Binding-site contacts:
Ligand atom C17 contacts residue ASN142 of chain 2.A at 3.7 Å.
Ligand atom O18 contacts residue GLU166 of chain 2.A at 3.7 Å.
Ligand atom C13 contacts residue GLU166 of chain 2.A at 3.2 Å.
Ligand atom C02 contacts residue HIS163 of chain 2.A at 3.5 Å.
Ligand atom C02 contacts residue HIS164 of chain 2.A at 3.6 Å.
Ligand atom C16 contacts residue ASN142 of chain 2.A at 3.6 Å.
Ligand atom O18 contacts residue HIS163 of chain 2.A at 2.8 Å (h-bond).
Ligand atom O18 contacts residue HIS172 of chain 2.A at 4.2 Å.
Ligand atom C16 contacts residue GLU166 of chain 2.A at 3.6 Å.
Ligand atom C14 contacts residue GLU166 of chain 2.A at 3.3 Å.
Ligand atom C01 contacts residue HIS164 of chain 2.A at 4.0 Å.
Ligand atom C11 contacts residue GLU166 of chain 2.A at 4.0 Å.
Ligand atom C02 contacts residue MET165 of chain 2.A at 3.7 Å (hydrophobic).
Ligand atom C03 contacts residue CYS145 of chain 2.A at 4.0 Å (hydrophobic).
Ligand atom N04 contacts residue LEU141 of chain 2.A at 3.8 Å.
Ligand atom F15 contacts residue GLU166 of chain 2.A at 3.4 Å.
Ligand atom C12 contacts residue GLU166 of chain 2.A at 3.7 Å.
Ligand atom C17 contacts residue GLU166 of chain 2.A at 3.9 Å.
Ligand atom O18 contacts residue MET165 of chain 2.A at 4.1 Å.
Ligand atom C17 contacts residue LEU141 of chain 2.A at 3.6 Å (hydrophobic).
Ligand atom C01 contacts residue SER144 of chain 2.A at 3.8 Å.
Ligand atom C02 contacts residue GLU166 of chain 2.A at 4.2 Å.
Ligand atom O18 contacts residue SER144 of chain 2.A at 4.0 Å.
Ligand atom C17 contacts residue PHE140 of chain 2.A at 3.4 Å (hydrophobic).
Ligand atom C06 contacts residue ASN142 of chain 2.A at 3.3 Å.
Ligand atom F15 contacts residue LEU167 of chain 2.A at 4.0 Å.
Ligand atom C01 contacts residue CYS145 of chain 2.A at 1.7 Å (hydrophobic).
Ligand atom C03 contacts residue SER144 of chain 2.A at 4.1 Å.
Ligand atom C03 contacts residue GLU166 of chain 2.A at 4.0 Å.
Ligand atom O18 contacts residue PHE140 of chain 2.A at 3.6 Å.
Ligand atom F15 contacts residue PRO168 of chain 2.A at 3.6 Å.
Ligand atom N04 contacts residue ASN142 of chain 2.A at 4.2 Å.
Ligand atom C05 contacts residue LEU141 of chain 2.A at 4.3 Å (hydrophobic).
Ligand atom C01 contacts residue HIS163 of chain 2.A at 3.5 Å.
Ligand atom N07 contacts residue ASN142 of chain 2.A at 3.0 Å (h-bond).
Ligand atom C02 contacts residue CYS145 of chain 2.A at 2.6 Å (hydrophobic).
Ligand atom C03 contacts residue HIS163 of chain 2.A at 3.5 Å.
Ligand atom C08 contacts residue ASN142 of chain 2.A at 3.5 Å.
Ligand atom C05 contacts residue ASN142 of chain 2.A at 3.5 Å.
Ligand atom C13 contacts residue LEU167 of chain 2.A at 3.9 Å (hydrophobic).

Sequence of chain 2.A:
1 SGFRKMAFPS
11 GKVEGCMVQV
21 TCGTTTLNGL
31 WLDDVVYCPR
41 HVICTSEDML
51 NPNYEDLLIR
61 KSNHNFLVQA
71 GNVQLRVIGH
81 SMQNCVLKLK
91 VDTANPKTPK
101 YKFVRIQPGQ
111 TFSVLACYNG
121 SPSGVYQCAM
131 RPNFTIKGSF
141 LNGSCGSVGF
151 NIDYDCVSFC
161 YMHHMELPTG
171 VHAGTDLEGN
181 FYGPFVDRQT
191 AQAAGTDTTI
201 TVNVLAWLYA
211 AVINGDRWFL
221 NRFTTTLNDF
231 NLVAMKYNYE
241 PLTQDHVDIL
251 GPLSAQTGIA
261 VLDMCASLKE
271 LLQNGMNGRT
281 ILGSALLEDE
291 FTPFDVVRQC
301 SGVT

A small-molecule ligand and the protein it binds are described below.
Small molecule (SMILES): CCC(=O)N1CCN(Cc2ccc(F)cc2)CC1